A small-molecule ligand and the protein it binds are described below.
Small molecule (SMILES): CC(C)(C)NC(=O)N[C@H](C(=O)N1C[C@H]2[C@@H]([C@H]1C(=O)N[C@@H](CC1CCC1)[C@@H](O)C(N)=O)C2(C)C)C(C)(C)C

Sequence of chain 1.A:
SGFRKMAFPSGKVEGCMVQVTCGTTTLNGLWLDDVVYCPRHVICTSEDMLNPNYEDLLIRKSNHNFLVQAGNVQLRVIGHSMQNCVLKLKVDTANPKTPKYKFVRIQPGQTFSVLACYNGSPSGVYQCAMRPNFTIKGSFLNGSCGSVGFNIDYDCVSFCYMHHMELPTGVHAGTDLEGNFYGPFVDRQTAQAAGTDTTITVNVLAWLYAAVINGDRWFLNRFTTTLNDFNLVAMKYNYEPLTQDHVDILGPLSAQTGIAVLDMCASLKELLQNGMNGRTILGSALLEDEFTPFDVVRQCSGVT

Binding-site contacts:
Ligand atom C33 contacts residue ARG188 of chain 1.A at 3.7 Å.
Ligand atom O01 contacts residue SER144 of chain 1.A at 3.1 Å (h-bond).
Ligand atom C17 contacts residue HIS41 of chain 1.A at 3.9 Å.
Ligand atom C02 contacts residue GLY143 of chain 1.A at 3.8 Å.
Ligand atom O35 contacts residue GLU166 of chain 1.A at 3.0 Å (salt-bridge).
Ligand atom C13 contacts residue HIS164 of chain 1.A at 3.5 Å.
Ligand atom C03 contacts residue HIS41 of chain 1.A at 3.7 Å.
Ligand atom O34 contacts residue GLN189 of chain 1.A at 3.4 Å.
Ligand atom N11 contacts residue CYS145 of chain 1.A at 3.3 Å (h-bond).
Ligand atom C14 contacts residue HIS41 of chain 1.A at 3.8 Å.
Ligand atom O01 contacts residue CYS145 of chain 1.A at 2.9 Å (h-bond).
Ligand atom C15 contacts residue MET49 of chain 1.A at 3.6 Å (hydrophobic).
Ligand atom C19 contacts residue GLN189 of chain 1.A at 3.5 Å.
Ligand atom C33 contacts residue GLN192 of chain 1.A at 3.1 Å.
Ligand atom N29 contacts residue GLU166 of chain 1.A at 3.2 Å (salt-bridge).
Ligand atom N27 contacts residue GLU166 of chain 1.A at 3.0 Å (salt-bridge).
Ligand atom C18 contacts residue ARG188 of chain 1.A at 3.9 Å.
Ligand atom O04 contacts residue HIS41 of chain 1.A at 2.6 Å (h-bond).
Ligand atom N37 contacts residue CYS145 of chain 1.A at 3.9 Å.
Ligand atom C18 contacts residue MET165 of chain 1.A at 3.6 Å (hydrophobic).
Ligand atom C17 contacts residue TYR54 of chain 1.A at 3.8 Å (hydrophobic).
Ligand atom O01 contacts residue GLY143 of chain 1.A at 2.9 Å (h-bond).
Ligand atom C02 contacts residue CYS145 of chain 1.A at 2.7 Å (hydrophobic).
Ligand atom O35 contacts residue MET165 of chain 1.A at 3.3 Å.
Ligand atom C32 contacts residue GLN192 of chain 1.A at 3.8 Å.
Ligand atom C05 contacts residue CYS145 of chain 1.A at 2.8 Å (hydrophobic).
Ligand atom C12 contacts residue HIS164 of chain 1.A at 3.7 Å.
Ligand atom N37 contacts residue ASN142 of chain 1.A at 3.8 Å.
Ligand atom C32 contacts residue PRO168 of chain 1.A at 3.6 Å (hydrophobic).
Ligand atom C31 contacts residue THR190 of chain 1.A at 3.7 Å.
Ligand atom C33 contacts residue THR190 of chain 1.A at 3.2 Å.
Ligand atom C06 contacts residue CYS145 of chain 1.A at 3.4 Å (hydrophobic).
Ligand atom C17 contacts residue MET49 of chain 1.A at 3.7 Å (hydrophobic).
Ligand atom C17 contacts residue ASP187 of chain 1.A at 3.6 Å.
Ligand atom C28 contacts residue GLU166 of chain 1.A at 3.6 Å.
Ligand atom C33 contacts residue MET165 of chain 1.A at 3.3 Å (hydrophobic).
Ligand atom O04 contacts residue CYS145 of chain 1.A at 2.6 Å (h-bond).
Ligand atom C32 contacts residue LEU167 of chain 1.A at 3.6 Å (hydrophobic).
Ligand atom C03 contacts residue CYS145 of chain 1.A at 1.8 Å (hydrophobic).
Ligand atom N11 contacts residue HIS164 of chain 1.A at 3.0 Å (h-bond).